A small-molecule ligand and the protein it binds are described below.
Small molecule (SMILES): CC(=O)N[C@@H]1[C@@H](O)[C@H](O)[C@@H](CO)O[C@H]1O

Sequence of chain 1.C:
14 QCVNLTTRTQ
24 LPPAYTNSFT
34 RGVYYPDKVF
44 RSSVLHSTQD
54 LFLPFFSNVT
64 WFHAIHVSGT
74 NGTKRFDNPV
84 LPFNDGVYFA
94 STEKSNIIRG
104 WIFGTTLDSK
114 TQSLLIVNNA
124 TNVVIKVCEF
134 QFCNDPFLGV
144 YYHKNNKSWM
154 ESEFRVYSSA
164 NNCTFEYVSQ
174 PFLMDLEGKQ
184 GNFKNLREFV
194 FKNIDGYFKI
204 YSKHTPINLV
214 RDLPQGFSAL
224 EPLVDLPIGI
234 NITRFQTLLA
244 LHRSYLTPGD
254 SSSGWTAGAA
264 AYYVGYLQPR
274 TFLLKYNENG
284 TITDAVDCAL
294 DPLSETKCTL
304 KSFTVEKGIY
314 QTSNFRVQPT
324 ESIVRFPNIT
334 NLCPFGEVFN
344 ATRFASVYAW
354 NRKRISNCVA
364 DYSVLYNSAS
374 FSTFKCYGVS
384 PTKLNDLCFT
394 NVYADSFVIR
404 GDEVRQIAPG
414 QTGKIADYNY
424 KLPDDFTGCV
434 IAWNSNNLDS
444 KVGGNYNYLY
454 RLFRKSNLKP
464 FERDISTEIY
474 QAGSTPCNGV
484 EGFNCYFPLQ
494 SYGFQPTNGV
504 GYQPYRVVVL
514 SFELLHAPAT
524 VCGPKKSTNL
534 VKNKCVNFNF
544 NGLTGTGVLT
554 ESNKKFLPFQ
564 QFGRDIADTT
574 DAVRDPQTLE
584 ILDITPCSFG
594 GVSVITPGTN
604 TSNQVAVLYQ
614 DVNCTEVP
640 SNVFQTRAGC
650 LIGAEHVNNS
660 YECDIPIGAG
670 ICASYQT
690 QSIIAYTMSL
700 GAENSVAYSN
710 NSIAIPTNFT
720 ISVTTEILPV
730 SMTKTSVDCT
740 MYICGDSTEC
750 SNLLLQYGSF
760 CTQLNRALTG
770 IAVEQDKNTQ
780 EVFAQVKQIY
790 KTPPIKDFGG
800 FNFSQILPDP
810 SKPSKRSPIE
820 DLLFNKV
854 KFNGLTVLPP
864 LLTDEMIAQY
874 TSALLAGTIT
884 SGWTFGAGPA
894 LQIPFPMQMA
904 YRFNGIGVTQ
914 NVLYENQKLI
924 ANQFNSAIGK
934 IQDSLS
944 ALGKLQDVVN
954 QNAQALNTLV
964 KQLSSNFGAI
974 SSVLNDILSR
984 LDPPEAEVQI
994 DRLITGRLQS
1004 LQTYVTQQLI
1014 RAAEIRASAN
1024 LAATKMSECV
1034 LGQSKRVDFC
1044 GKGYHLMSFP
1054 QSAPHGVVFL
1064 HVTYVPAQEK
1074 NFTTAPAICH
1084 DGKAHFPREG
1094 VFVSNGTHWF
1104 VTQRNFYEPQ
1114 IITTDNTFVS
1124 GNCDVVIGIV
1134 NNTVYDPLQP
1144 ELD

Binding-site contacts:
Ligand atom C8 contacts residue ASN282 of chain 1.C at 4.0 Å.
Ligand atom C2 contacts residue LYS558 of chain 1.B at 3.9 Å.
Ligand atom C4 contacts residue ASN282 of chain 1.C at 4.3 Å.
Ligand atom C7 contacts residue ASN282 of chain 1.C at 3.8 Å.
Ligand atom O5 contacts residue ASN282 of chain 1.C at 2.4 Å (h-bond).
Ligand atom N2 contacts residue ASN282 of chain 1.C at 3.1 Å (h-bond).
Ligand atom O7 contacts residue LYS558 of chain 1.B at 2.2 Å (salt-bridge).
Ligand atom C7 contacts residue LYS558 of chain 1.B at 2.8 Å.
Ligand atom C3 contacts residue ASN282 of chain 1.C at 3.9 Å.
Ligand atom O5 contacts residue GLU281 of chain 1.C at 3.6 Å.
Ligand atom C5 contacts residue GLU281 of chain 1.C at 4.2 Å.
Ligand atom C5 contacts residue ASN282 of chain 1.C at 3.7 Å.
Ligand atom C8 contacts residue LYS558 of chain 1.B at 4.3 Å.
Ligand atom O6 contacts residue ASN280 of chain 1.C at 3.7 Å.
Ligand atom N2 contacts residue LYS558 of chain 1.B at 2.6 Å (salt-bridge).
Ligand atom C6 contacts residue GLU281 of chain 1.C at 3.5 Å.
Ligand atom C1 contacts residue LYS558 of chain 1.B at 4.5 Å.
Ligand atom O6 contacts residue GLU281 of chain 1.C at 3.3 Å (salt-bridge).
Ligand atom O5 contacts residue ASN280 of chain 1.C at 4.3 Å.
Ligand atom C2 contacts residue ASN282 of chain 1.C at 2.6 Å.
Ligand atom C1 contacts residue ASN282 of chain 1.C at 1.4 Å.

Sequence of chain 1.B:
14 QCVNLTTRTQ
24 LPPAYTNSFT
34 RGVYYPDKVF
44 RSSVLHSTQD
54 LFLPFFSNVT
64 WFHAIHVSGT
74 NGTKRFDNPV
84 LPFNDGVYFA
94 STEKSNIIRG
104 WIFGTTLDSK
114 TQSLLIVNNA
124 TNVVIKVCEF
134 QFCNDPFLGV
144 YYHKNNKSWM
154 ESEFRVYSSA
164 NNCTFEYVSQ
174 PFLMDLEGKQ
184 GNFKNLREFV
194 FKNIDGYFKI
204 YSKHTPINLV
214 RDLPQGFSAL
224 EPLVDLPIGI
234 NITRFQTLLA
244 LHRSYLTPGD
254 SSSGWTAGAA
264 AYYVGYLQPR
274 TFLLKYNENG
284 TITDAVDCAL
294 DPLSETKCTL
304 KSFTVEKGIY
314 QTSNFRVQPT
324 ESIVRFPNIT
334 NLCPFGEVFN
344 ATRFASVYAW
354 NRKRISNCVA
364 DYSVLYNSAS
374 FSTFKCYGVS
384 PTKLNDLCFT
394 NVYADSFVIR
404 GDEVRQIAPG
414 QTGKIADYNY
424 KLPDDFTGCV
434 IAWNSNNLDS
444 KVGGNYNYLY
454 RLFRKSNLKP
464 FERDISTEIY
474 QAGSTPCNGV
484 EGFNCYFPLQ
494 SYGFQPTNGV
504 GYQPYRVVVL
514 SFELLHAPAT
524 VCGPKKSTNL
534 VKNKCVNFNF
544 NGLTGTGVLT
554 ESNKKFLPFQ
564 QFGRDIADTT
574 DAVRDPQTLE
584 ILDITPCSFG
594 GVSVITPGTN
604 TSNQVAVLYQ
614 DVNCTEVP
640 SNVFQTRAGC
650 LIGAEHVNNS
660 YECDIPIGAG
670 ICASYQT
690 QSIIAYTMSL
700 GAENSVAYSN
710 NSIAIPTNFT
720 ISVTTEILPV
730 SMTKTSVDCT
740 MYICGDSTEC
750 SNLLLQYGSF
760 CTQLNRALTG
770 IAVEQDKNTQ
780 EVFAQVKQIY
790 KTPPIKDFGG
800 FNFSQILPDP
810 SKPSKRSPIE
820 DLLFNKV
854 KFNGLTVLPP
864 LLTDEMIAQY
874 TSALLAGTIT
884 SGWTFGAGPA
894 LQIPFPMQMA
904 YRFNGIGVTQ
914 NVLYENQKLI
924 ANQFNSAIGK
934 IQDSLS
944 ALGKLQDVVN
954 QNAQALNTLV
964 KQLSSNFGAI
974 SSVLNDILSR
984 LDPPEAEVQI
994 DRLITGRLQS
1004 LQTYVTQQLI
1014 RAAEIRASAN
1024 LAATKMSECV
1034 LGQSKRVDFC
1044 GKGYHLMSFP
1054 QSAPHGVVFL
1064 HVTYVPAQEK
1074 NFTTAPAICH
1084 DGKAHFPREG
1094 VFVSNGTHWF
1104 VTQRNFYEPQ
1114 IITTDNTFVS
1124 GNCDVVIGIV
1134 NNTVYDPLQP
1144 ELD